A protein and the small-molecule ligand that binds it are described below.
Small molecule (SMILES): CC(=O)N[C@H]1[C@H](O[C@H]2[C@H](O)[C@@H](NC(C)=O)CO[C@@H]2CO)O[C@H](CO)[C@@H](O)[C@@H]1O

Binding-site contacts:
Ligand atom O6 contacts residue PHE149 of chain 1.G at 3.4 Å.
Ligand atom N2 contacts residue ASN913 of chain 1.A at 2.9 Å (h-bond).
Ligand atom C1 contacts residue TYR912 of chain 1.A at 4.4 Å (hydrophobic).
Ligand atom O5 contacts residue ASN913 of chain 1.A at 2.4 Å (h-bond).
Ligand atom C5 contacts residue ASN913 of chain 1.A at 3.6 Å.
Ligand atom O5 contacts residue PHE149 of chain 1.G at 4.0 Å.
Ligand atom C5 contacts residue VAL27 of chain 1.A at 4.4 Å (hydrophobic).
Ligand atom C8 contacts residue VAL27 of chain 1.A at 3.6 Å (hydrophobic).
Ligand atom O7 contacts residue ASN913 of chain 1.A at 4.1 Å.
Ligand atom C7 contacts residue ASN913 of chain 1.A at 3.7 Å.
Ligand atom C1 contacts residue ASN913 of chain 1.A at 1.4 Å.
Ligand atom C2 contacts residue ASN913 of chain 1.A at 2.5 Å.
Ligand atom C8 contacts residue ASP25 of chain 1.A at 4.2 Å.
Ligand atom C3 contacts residue ASN913 of chain 1.A at 3.8 Å.
Ligand atom C5 contacts residue PHE149 of chain 1.G at 4.5 Å (hydrophobic).
Ligand atom O5 contacts residue TYR912 of chain 1.A at 4.2 Å.
Ligand atom C6 contacts residue PHE149 of chain 1.G at 3.6 Å (hydrophobic).
Ligand atom C4 contacts residue ASN913 of chain 1.A at 4.2 Å.
Ligand atom C6 contacts residue VAL27 of chain 1.A at 3.6 Å (hydrophobic).

Sequence of chain 1.A:
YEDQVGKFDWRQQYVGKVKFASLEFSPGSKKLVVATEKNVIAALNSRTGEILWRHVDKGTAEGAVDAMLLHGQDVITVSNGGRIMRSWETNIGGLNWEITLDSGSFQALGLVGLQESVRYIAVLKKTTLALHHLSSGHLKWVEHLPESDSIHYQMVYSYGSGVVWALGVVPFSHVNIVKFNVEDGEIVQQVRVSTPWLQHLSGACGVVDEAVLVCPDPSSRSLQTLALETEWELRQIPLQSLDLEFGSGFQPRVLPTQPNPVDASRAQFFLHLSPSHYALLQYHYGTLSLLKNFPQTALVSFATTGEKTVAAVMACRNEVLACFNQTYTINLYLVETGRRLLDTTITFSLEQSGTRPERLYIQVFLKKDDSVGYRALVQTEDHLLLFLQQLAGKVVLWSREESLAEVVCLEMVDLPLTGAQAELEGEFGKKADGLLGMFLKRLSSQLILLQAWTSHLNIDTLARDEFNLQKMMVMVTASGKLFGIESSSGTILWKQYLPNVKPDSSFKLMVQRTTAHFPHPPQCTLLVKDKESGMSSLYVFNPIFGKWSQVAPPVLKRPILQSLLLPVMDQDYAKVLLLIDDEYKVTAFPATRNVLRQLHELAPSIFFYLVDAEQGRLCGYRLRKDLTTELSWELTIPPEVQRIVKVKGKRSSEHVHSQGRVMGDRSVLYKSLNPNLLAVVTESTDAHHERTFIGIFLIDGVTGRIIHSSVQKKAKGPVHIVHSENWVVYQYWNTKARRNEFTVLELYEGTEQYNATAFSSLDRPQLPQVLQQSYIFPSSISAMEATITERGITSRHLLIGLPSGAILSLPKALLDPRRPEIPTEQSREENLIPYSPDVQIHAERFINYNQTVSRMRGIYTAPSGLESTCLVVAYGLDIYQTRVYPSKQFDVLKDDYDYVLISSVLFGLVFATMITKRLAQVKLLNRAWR

Sequence of chain 1.G:
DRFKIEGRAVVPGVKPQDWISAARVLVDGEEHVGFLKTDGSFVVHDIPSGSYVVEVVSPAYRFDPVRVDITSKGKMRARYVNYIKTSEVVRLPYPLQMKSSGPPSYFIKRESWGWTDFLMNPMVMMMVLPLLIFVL